Sequence of chain 1.A:
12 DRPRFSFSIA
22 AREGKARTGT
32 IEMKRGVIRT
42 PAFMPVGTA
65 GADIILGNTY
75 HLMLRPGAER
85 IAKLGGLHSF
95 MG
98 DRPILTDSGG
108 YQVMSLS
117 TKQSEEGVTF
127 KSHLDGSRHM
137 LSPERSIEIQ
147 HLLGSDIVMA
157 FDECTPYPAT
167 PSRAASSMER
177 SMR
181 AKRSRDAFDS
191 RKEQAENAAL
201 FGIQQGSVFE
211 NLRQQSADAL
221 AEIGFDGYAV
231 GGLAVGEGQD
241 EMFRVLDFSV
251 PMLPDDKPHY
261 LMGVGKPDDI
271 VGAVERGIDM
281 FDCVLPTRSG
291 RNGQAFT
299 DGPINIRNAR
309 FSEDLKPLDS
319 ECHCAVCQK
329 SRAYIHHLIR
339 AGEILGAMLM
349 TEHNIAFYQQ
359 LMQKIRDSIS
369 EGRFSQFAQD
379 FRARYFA

A protein and the small-molecule ligand that binds it are described below.
Small molecule (SMILES): CNc1nc2c(CC[C@H]3O[C@@H](OC)[C@@H]4OC(C)(C)O[C@@H]43)c3nc(N)[nH]c(=O)c3cc2[nH]1

Binding-site contacts:
Ligand atom N1 contacts residue LEU233 of chain 1.A at 2.8 Å (h-bond).
Ligand atom C5 contacts residue ASP158 of chain 1.A at 3.6 Å.
Ligand atom N1 contacts residue ALA234 of chain 1.A at 3.7 Å.
Ligand atom O contacts residue ASP158 of chain 1.A at 3.5 Å (salt-bridge).
Ligand atom C17 contacts residue GLN109 of chain 1.A at 3.6 Å.
Ligand atom N3 contacts residue ILE203 of chain 1.A at 3.6 Å.
Ligand atom C8 contacts residue TYR108 of chain 1.A at 3.7 Å (hydrophobic).
Ligand atom N2 contacts residue ASP158 of chain 1.A at 2.7 Å (salt-bridge).
Ligand atom O1 contacts residue GLN109 of chain 1.A at 3.2 Å.
Ligand atom O contacts residue GLY232 of chain 1.A at 2.9 Å (h-bond).
Ligand atom N5 contacts residue GLY263 of chain 1.A at 3.5 Å.
Ligand atom C1 contacts residue ALA234 of chain 1.A at 3.7 Å (hydrophobic).
Ligand atom N3 contacts residue ASP104 of chain 1.A at 2.7 Å (salt-bridge).
Ligand atom N4 contacts residue MET262 of chain 1.A at 3.3 Å.
Ligand atom C10 contacts residue ASP104 of chain 1.A at 3.7 Å.
Ligand atom C16 contacts residue LEU70 of chain 1.A at 3.6 Å (hydrophobic).
Ligand atom N3 contacts residue ASP158 of chain 1.A at 2.9 Å (salt-bridge).
Ligand atom C9 contacts residue ASP104 of chain 1.A at 3.2 Å.
Ligand atom N4 contacts residue ASP104 of chain 1.A at 2.8 Å (salt-bridge).
Ligand atom O contacts residue GLY231 of chain 1.A at 3.3 Å.
Ligand atom C6 contacts residue ASP104 of chain 1.A at 3.5 Å.
Ligand atom C3 contacts residue CYS160 of chain 1.A at 3.6 Å (hydrophobic).
Ligand atom C17 contacts residue ASN72 of chain 1.A at 3.6 Å.
Ligand atom C6 contacts residue ASP158 of chain 1.A at 3.6 Å.
Ligand atom C2 contacts residue LEU233 of chain 1.A at 3.7 Å (hydrophobic).
Ligand atom C4 contacts residue TYR108 of chain 1.A at 3.7 Å (hydrophobic).
Ligand atom N contacts residue ALA234 of chain 1.A at 2.9 Å (h-bond).
Ligand atom C6 contacts residue MET262 of chain 1.A at 3.6 Å (hydrophobic).
Ligand atom C7 contacts residue TYR108 of chain 1.A at 3.6 Å (hydrophobic).
Ligand atom N4 contacts residue TYR108 of chain 1.A at 3.7 Å.
Ligand atom C1 contacts residue GLY263 of chain 1.A at 3.5 Å.
Ligand atom C10 contacts residue TYR108 of chain 1.A at 3.3 Å (hydrophobic).
Ligand atom O contacts residue CYS160 of chain 1.A at 3.4 Å (h-bond).
Ligand atom C11 contacts residue ASP104 of chain 1.A at 3.6 Å.
Ligand atom O contacts residue GLN205 of chain 1.A at 3.0 Å (h-bond).
Ligand atom N1 contacts residue MET262 of chain 1.A at 3.6 Å (h-bond).
Ligand atom C19 contacts residue TYR108 of chain 1.A at 3.6 Å (hydrophobic).
Ligand atom N contacts residue GLY263 of chain 1.A at 3.4 Å.
Ligand atom N2 contacts residue MET262 of chain 1.A at 3.7 Å.
Ligand atom C2 contacts residue TYR108 of chain 1.A at 3.5 Å (hydrophobic).